This protein binds this small molecule.
Small molecule (SMILES): CC(=O)N[C@H]1[C@H](O[C@H]2[C@H](O)[C@@H](NC(C)=O)CO[C@@H]2CO)O[C@H](CO)[C@@H](O)[C@@H]1O

Binding-site contacts:
Ligand atom C8 contacts residue THR101 of chain 1.A at 4.1 Å.
Ligand atom C3 contacts residue ASN102 of chain 1.A at 3.7 Å.
Ligand atom C7 contacts residue LYS116 of chain 1.A at 4.5 Å.
Ligand atom C8 contacts residue LYS158 of chain 1.A at 4.0 Å.
Ligand atom C8 contacts residue TYR160 of chain 1.A at 3.3 Å (hydrophobic).
Ligand atom C1 contacts residue ASN102 of chain 1.A at 1.5 Å.
Ligand atom O7 contacts residue ASN157 of chain 1.A at 4.2 Å.
Ligand atom C2 contacts residue ASN102 of chain 1.A at 2.4 Å.
Ligand atom O6 contacts residue ASN102 of chain 1.A at 4.3 Å.
Ligand atom C4 contacts residue ASN102 of chain 1.A at 4.1 Å.
Ligand atom O5 contacts residue ASN102 of chain 1.A at 2.3 Å (h-bond).
Ligand atom C7 contacts residue CYS100 of chain 1.A at 4.4 Å (hydrophobic).
Ligand atom C8 contacts residue ASN157 of chain 1.A at 3.7 Å.
Ligand atom O6 contacts residue MET111 of chain 1.A at 4.2 Å.
Ligand atom C5 contacts residue ASN102 of chain 1.A at 3.6 Å.
Ligand atom O7 contacts residue TYR160 of chain 1.A at 3.5 Å (h-bond).
Ligand atom N2 contacts residue THR101 of chain 1.A at 4.2 Å.
Ligand atom C7 contacts residue TYR160 of chain 1.A at 3.6 Å (hydrophobic).
Ligand atom C8 contacts residue CYS100 of chain 1.A at 3.0 Å (hydrophobic).
Ligand atom C7 contacts residue ASN102 of chain 1.A at 4.1 Å.
Ligand atom O5 contacts residue MET111 of chain 1.A at 3.8 Å.
Ligand atom O7 contacts residue GLN144 of chain 1.A at 4.1 Å.
Ligand atom N2 contacts residue ASN102 of chain 1.A at 2.9 Å (h-bond).
Ligand atom C1 contacts residue ARG139 of chain 1.A at 4.3 Å.

Sequence of chain 1.A:
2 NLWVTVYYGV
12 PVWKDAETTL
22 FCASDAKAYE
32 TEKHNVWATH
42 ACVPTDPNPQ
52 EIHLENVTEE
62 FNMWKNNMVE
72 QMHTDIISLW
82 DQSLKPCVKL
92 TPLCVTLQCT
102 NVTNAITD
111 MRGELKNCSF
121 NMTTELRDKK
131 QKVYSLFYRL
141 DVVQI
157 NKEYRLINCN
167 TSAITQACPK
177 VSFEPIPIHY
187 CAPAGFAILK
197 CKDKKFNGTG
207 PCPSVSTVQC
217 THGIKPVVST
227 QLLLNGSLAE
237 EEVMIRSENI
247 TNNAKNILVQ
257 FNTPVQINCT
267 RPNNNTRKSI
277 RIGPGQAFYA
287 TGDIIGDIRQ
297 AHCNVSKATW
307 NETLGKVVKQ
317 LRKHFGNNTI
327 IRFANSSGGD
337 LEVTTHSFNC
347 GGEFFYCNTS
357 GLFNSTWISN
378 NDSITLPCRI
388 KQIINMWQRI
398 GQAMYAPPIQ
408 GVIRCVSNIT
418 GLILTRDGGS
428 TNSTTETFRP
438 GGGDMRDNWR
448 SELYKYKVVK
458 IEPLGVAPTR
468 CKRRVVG